This small molecule binds to this protein.
Small molecule (SMILES): CC(=O)N[C@H]1[C@H](O[C@H]2[C@H](O)[C@@H](NC(C)=O)CO[C@@H]2CO)O[C@H](CO)[C@@H](O)[C@@H]1O

Sequence of chain 1.A:
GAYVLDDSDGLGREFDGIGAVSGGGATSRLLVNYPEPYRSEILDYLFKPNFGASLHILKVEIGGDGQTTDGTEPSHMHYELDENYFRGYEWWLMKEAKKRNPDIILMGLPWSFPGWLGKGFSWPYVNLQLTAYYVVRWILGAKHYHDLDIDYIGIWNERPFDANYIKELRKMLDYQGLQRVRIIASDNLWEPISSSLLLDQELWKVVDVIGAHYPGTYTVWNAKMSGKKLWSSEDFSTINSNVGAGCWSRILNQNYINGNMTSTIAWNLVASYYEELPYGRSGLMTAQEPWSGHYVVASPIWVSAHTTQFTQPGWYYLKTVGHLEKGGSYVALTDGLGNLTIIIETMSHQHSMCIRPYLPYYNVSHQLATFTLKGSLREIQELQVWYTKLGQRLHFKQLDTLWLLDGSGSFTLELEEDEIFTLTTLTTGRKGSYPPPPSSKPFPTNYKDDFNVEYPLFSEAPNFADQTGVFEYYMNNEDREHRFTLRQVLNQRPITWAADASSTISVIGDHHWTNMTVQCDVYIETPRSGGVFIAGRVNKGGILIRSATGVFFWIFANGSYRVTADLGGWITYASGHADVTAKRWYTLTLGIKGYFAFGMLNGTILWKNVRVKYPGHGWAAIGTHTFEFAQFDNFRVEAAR

Binding-site contacts:
Ligand atom O7 contacts residue ASN270 of chain 1.A at 4.4 Å.
Ligand atom O5 contacts residue ASN270 of chain 1.A at 2.3 Å (h-bond).
Ligand atom C3 contacts residue ASN270 of chain 1.A at 3.8 Å.
Ligand atom O7 contacts residue ARG23 of chain 1.A at 3.2 Å (salt-bridge).
Ligand atom O5 contacts residue LYS234 of chain 1.A at 4.3 Å.
Ligand atom C6 contacts residue ILE267 of chain 1.A at 3.9 Å (hydrophobic).
Ligand atom C8 contacts residue ARG23 of chain 1.A at 3.5 Å.
Ligand atom C5 contacts residue LYS234 of chain 1.A at 4.3 Å.
Ligand atom O6 contacts residue ASN268 of chain 1.A at 4.4 Å.
Ligand atom C4 contacts residue ASN270 of chain 1.A at 4.2 Å.
Ligand atom C7 contacts residue ARG23 of chain 1.A at 3.9 Å.
Ligand atom C8 contacts residue ASN270 of chain 1.A at 3.6 Å.
Ligand atom C1 contacts residue LYS234 of chain 1.A at 3.8 Å.
Ligand atom C2 contacts residue ASN270 of chain 1.A at 2.4 Å.
Ligand atom C5 contacts residue ASN270 of chain 1.A at 3.6 Å.
Ligand atom C7 contacts residue ASN270 of chain 1.A at 3.5 Å.
Ligand atom C1 contacts residue ASN270 of chain 1.A at 1.4 Å.
Ligand atom O6 contacts residue ILE267 of chain 1.A at 3.0 Å (h-bond).
Ligand atom N2 contacts residue ASN270 of chain 1.A at 2.9 Å (h-bond).